Sequence of chain 1.C:
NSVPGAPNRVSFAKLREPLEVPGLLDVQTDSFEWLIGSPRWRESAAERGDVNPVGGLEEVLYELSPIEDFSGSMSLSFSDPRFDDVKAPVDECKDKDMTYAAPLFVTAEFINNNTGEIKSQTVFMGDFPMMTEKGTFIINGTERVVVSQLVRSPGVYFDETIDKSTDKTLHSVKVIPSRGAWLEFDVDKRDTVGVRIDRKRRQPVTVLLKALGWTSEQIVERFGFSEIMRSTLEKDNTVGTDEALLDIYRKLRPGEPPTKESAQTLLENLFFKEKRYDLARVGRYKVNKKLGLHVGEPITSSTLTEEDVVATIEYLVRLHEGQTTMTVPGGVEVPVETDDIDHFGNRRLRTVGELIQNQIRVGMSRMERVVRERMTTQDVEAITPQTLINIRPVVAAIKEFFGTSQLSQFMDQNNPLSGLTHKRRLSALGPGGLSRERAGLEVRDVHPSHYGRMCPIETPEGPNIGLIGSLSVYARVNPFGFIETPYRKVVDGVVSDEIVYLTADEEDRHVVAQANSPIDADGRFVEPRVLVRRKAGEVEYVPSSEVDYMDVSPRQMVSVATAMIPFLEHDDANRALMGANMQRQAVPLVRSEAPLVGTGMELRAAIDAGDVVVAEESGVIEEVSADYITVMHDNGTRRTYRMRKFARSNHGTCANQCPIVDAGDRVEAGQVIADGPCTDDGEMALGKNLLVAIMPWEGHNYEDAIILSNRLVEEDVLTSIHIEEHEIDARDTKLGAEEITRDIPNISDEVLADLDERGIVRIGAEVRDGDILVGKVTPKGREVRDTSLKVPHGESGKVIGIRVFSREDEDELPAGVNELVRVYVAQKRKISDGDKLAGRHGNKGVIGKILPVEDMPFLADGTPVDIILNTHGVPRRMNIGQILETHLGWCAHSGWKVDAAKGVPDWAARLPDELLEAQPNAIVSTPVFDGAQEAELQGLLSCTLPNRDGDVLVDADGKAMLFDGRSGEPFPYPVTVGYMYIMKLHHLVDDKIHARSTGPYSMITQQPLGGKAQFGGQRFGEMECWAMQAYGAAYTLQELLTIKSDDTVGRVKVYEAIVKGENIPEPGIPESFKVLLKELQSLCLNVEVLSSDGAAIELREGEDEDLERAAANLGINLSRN

Binding-site contacts:
Ligand atom O2G contacts residue MG1 of chain 1.L at 3.5 Å.
Ligand atom C2' contacts residue MET1012 of chain 1.D at 3.8 Å (hydrophobic).
Ligand atom O3G contacts residue ARG924 of chain 1.C at 3.4 Å (salt-bridge).
Ligand atom PB contacts residue MG1 of chain 1.L at 3.6 Å.
Ligand atom PG contacts residue ARG925 of chain 1.C at 3.3 Å.
Ligand atom O2' contacts residue PRO502 of chain 1.D at 4.1 Å.
Ligand atom O2A contacts residue ASP535 of chain 1.D at 4.1 Å.
Ligand atom C2 contacts residue MET1012 of chain 1.D at 4.0 Å (hydrophobic).
Ligand atom O3' contacts residue GLN1009 of chain 1.D at 3.5 Å (h-bond).
Ligand atom C1' contacts residue ARG500 of chain 1.D at 4.4 Å.
Ligand atom O3B contacts residue HIS1016 of chain 1.D at 3.7 Å.
Ligand atom C3A contacts residue ARG1013 of chain 1.D at 4.2 Å.
Ligand atom O2B contacts residue MG1 of chain 1.L at 4.3 Å.
Ligand atom O1G contacts residue ARG925 of chain 1.C at 2.9 Å (salt-bridge).
Ligand atom N3 contacts residue PRO502 of chain 1.D at 4.3 Å.
Ligand atom C3' contacts residue MET1012 of chain 1.D at 3.9 Å (hydrophobic).
Ligand atom O2' contacts residue ARG500 of chain 1.D at 3.5 Å (salt-bridge).
Ligand atom N2 contacts residue MET1012 of chain 1.D at 4.4 Å.
Ligand atom O2B contacts residue ARG1013 of chain 1.D at 3.7 Å.
Ligand atom O6 contacts residue THR863 of chain 1.D at 4.0 Å.
Ligand atom O2G contacts residue ARG924 of chain 1.C at 3.0 Å (salt-bridge).
Ligand atom C4 contacts residue MET1012 of chain 1.D at 3.9 Å (hydrophobic).
Ligand atom O3' contacts residue MET1012 of chain 1.D at 4.1 Å.
Ligand atom O3B contacts residue MG1 of chain 1.L at 4.5 Å.
Ligand atom O4' contacts residue ARG500 of chain 1.D at 4.4 Å.
Ligand atom N7 contacts residue THR863 of chain 1.D at 4.2 Å.
Ligand atom N9 contacts residue MET1012 of chain 1.D at 4.4 Å.
Ligand atom O2' contacts residue ASN533 of chain 1.D at 4.1 Å.
Ligand atom O3G contacts residue HIS1016 of chain 1.D at 4.1 Å.
Ligand atom N2 contacts residue PRO502 of chain 1.D at 3.9 Å.
Ligand atom C5 contacts residue THR863 of chain 1.D at 4.3 Å.
Ligand atom O1B contacts residue MG1 of chain 1.L at 2.0 Å.
Ligand atom O3' contacts residue ASN533 of chain 1.D at 3.7 Å.
Ligand atom O2G contacts residue ARG925 of chain 1.C at 3.0 Å (salt-bridge).
Ligand atom O3G contacts residue ARG925 of chain 1.C at 3.6 Å (salt-bridge).
Ligand atom PG contacts residue ARG924 of chain 1.C at 3.8 Å.
Ligand atom N3 contacts residue MET1012 of chain 1.D at 3.6 Å (h-bond).
Ligand atom C6 contacts residue THR863 of chain 1.D at 4.4 Å.
Ligand atom PG contacts residue MG1 of chain 1.L at 4.4 Å.
Ligand atom O2A contacts residue MG1 of chain 1.L at 3.5 Å.

Sequence of chain 1.D:
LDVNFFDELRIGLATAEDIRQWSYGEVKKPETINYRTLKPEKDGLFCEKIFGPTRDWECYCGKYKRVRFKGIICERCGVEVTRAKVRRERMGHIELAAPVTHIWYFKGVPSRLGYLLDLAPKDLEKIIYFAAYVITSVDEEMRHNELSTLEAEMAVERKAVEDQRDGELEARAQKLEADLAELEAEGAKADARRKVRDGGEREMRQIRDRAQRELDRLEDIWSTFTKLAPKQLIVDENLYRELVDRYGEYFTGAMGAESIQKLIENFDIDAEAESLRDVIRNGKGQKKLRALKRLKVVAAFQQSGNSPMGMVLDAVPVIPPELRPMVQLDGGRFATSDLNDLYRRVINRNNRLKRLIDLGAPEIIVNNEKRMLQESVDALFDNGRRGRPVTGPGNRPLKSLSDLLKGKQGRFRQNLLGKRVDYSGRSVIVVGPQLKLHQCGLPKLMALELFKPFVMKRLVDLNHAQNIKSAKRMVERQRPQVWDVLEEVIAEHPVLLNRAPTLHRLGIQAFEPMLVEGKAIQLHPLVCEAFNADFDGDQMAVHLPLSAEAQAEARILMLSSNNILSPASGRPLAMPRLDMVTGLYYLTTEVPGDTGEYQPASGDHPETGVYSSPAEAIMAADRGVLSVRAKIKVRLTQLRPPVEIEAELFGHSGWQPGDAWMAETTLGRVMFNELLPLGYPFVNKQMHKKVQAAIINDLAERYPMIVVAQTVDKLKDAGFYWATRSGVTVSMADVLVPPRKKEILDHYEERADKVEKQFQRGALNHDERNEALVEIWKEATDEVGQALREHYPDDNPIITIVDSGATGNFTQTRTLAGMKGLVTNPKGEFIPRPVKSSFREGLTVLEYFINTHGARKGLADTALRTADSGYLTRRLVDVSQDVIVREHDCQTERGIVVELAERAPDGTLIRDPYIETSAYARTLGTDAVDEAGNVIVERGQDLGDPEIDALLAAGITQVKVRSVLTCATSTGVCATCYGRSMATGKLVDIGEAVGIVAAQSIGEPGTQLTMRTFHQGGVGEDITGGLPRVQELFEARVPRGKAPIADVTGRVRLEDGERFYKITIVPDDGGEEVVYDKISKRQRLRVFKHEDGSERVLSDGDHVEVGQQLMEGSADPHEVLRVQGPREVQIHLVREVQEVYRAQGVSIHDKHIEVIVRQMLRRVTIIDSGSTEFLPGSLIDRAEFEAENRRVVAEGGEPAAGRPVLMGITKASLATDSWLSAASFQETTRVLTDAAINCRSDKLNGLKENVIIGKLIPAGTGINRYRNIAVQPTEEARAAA

This small molecule binds to this protein.
Small molecule (SMILES): Nc1nc2c(ncn2[C@@H]2O[C@H](CO[P](=O)(O)C[P](=O)(O)OP(=O)(O)O)[C@@H](O)[C@H]2O)c(=O)[nH]1